Binding-site contacts:
Ligand atom C1' contacts residue GLY437 of chain 38.A at 3.3 Å.
Ligand atom C3' contacts residue GLY437 of chain 38.A at 3.9 Å.
Ligand atom C8 contacts residue PRO218 of chain 38.A at 4.2 Å (hydrophobic).
Ligand atom N7 contacts residue PRO429 of chain 38.A at 4.3 Å.
Ligand atom C2 contacts residue HIS428 of chain 38.A at 3.8 Å.
Ligand atom C6 contacts residue HIS428 of chain 38.A at 4.2 Å.
Ligand atom O5' contacts residue LYS439 of chain 38.A at 3.8 Å.
Ligand atom C2' contacts residue GLY437 of chain 38.A at 2.8 Å.
Ligand atom N6 contacts residue HIS428 of chain 38.A at 4.0 Å.
Ligand atom O2P contacts residue HIS426 of chain 38.A at 3.6 Å.
Ligand atom N9 contacts residue PRO218 of chain 38.A at 4.2 Å.
Ligand atom N9 contacts residue GLY437 of chain 38.A at 3.3 Å (h-bond).
Ligand atom P contacts residue LYS439 of chain 38.A at 3.3 Å.
Ligand atom O3' contacts residue LYS439 of chain 38.A at 3.5 Å.
Ligand atom O3P contacts residue LYS439 of chain 38.A at 2.9 Å.
Ligand atom N9 contacts residue PRO429 of chain 38.A at 4.3 Å.
Ligand atom N7 contacts residue PRO218 of chain 38.A at 4.0 Å.
Ligand atom N7 contacts residue GLY437 of chain 38.A at 3.5 Å (h-bond).
Ligand atom C2' contacts residue GLU215 of chain 38.A at 3.6 Å.
Ligand atom O3' contacts residue GLY437 of chain 38.A at 3.9 Å.
Ligand atom C8 contacts residue PRO429 of chain 38.A at 4.3 Å (hydrophobic).
Ligand atom C2' contacts residue ASP216 of chain 38.A at 4.3 Å.
Ligand atom C6 contacts residue PRO218 of chain 38.A at 4.2 Å (hydrophobic).
Ligand atom N6 contacts residue SER430 of chain 38.A at 3.7 Å.
Ligand atom C6 contacts residue SER430 of chain 38.A at 4.2 Å.
Ligand atom P contacts residue HIS426 of chain 38.A at 3.9 Å.
Ligand atom C5 contacts residue PRO218 of chain 38.A at 4.0 Å (hydrophobic).
Ligand atom N1 contacts residue HIS428 of chain 38.A at 3.3 Å.
Ligand atom C8 contacts residue GLY437 of chain 38.A at 2.8 Å.
Ligand atom C3' contacts residue GLU215 of chain 38.A at 3.3 Å.
Ligand atom O3' contacts residue ILE420 of chain 38.A at 4.2 Å.
Ligand atom O1P contacts residue HIS426 of chain 38.A at 2.7 Å (h-bond).
Ligand atom N9 contacts residue VAL217 of chain 38.A at 4.4 Å.
Ligand atom N6 contacts residue ASP407 of chain 38.A at 3.6 Å (salt-bridge).
Ligand atom C4 contacts residue PRO218 of chain 38.A at 4.1 Å (hydrophobic).
Ligand atom C8 contacts residue VAL217 of chain 38.A at 3.5 Å (hydrophobic).
Ligand atom O3' contacts residue GLU215 of chain 38.A at 3.5 Å (salt-bridge).
Ligand atom O1P contacts residue LYS439 of chain 38.A at 2.6 Å.
Ligand atom N3 contacts residue PRO429 of chain 38.A at 4.4 Å.
Ligand atom N7 contacts residue VAL217 of chain 38.A at 3.7 Å.

This protein binds this small molecule.
Small molecule (SMILES): Nc1ncnc2c1ncn2[C@@H]1C[C@@H](O)[C@@H](COP(=O)(O)O)O1

Sequence of chain 38.A:
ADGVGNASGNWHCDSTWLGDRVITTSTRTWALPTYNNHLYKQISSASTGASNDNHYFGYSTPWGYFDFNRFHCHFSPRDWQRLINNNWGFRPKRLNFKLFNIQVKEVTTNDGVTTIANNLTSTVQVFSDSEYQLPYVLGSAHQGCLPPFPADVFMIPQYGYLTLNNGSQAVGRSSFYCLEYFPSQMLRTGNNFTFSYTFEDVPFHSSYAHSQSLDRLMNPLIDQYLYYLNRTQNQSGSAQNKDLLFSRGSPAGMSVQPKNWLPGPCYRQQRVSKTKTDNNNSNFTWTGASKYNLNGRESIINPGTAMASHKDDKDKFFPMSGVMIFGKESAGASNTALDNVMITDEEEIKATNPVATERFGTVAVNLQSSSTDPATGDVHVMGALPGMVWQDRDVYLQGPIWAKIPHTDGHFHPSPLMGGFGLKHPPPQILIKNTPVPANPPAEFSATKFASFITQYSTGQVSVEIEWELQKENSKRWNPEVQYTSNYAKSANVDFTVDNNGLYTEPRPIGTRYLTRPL